Sequence of chain 2.E:
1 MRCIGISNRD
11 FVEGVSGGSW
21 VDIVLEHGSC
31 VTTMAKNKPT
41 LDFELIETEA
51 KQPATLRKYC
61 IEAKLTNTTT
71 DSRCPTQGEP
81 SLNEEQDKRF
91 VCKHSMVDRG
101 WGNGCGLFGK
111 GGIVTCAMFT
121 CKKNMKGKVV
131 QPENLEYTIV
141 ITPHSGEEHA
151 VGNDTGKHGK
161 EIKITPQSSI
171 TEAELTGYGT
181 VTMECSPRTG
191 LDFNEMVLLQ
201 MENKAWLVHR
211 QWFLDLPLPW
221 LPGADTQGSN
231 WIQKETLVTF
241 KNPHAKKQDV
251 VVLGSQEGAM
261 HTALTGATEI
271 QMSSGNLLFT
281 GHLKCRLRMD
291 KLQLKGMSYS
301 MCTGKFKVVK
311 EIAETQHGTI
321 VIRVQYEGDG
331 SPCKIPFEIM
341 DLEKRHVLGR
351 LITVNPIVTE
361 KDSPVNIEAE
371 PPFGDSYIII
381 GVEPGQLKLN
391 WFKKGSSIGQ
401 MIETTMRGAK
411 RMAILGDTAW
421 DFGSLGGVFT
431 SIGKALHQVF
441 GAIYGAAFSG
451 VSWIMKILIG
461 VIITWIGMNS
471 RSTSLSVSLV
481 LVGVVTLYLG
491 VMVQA

Binding-site contacts:
Ligand atom C4 contacts residue ASN67 of chain 2.E at 4.2 Å.
Ligand atom C7 contacts residue MET118 of chain 2.E at 3.8 Å (hydrophobic).
Ligand atom C8 contacts residue PHE90 of chain 2.E at 4.4 Å (hydrophobic).
Ligand atom O7 contacts residue ASN67 of chain 2.E at 4.5 Å.
Ligand atom C5 contacts residue ASN67 of chain 2.E at 3.7 Å.
Ligand atom O3 contacts residue ASN67 of chain 2.E at 3.8 Å.
Ligand atom C1 contacts residue ASN67 of chain 2.E at 1.4 Å.
Ligand atom N2 contacts residue ASN67 of chain 2.E at 3.3 Å (h-bond).
Ligand atom O5 contacts residue ASN67 of chain 2.E at 2.4 Å (h-bond).
Ligand atom C2 contacts residue ASN67 of chain 2.E at 2.4 Å.
Ligand atom O7 contacts residue ARG89 of chain 2.E at 4.2 Å.
Ligand atom C3 contacts residue ASN67 of chain 2.E at 3.6 Å.
Ligand atom C8 contacts residue ASN67 of chain 2.E at 3.6 Å.
Ligand atom C8 contacts residue MET118 of chain 2.E at 4.1 Å (hydrophobic).
Ligand atom C7 contacts residue ASN67 of chain 2.E at 3.8 Å.
Ligand atom O7 contacts residue MET118 of chain 2.E at 3.5 Å.

This protein binds this small molecule.
Small molecule (SMILES): CC(=O)N[C@@H]1[C@@H](O)[C@H](O)[C@@H](CO)O[C@H]1O